This small molecule binds to this protein.
Small molecule (SMILES): CC(=O)N[C@H]1[C@H](O[C@H]2[C@H](O[C@@H]3O[C@@H](C)[C@@H](O)[C@@H](O)[C@@H]3O)[C@@H](NC(C)=O)CO[C@@H]2CO)O[C@H](CO)[C@@H](O)[C@@H]1O

Sequence of chain 1.B:
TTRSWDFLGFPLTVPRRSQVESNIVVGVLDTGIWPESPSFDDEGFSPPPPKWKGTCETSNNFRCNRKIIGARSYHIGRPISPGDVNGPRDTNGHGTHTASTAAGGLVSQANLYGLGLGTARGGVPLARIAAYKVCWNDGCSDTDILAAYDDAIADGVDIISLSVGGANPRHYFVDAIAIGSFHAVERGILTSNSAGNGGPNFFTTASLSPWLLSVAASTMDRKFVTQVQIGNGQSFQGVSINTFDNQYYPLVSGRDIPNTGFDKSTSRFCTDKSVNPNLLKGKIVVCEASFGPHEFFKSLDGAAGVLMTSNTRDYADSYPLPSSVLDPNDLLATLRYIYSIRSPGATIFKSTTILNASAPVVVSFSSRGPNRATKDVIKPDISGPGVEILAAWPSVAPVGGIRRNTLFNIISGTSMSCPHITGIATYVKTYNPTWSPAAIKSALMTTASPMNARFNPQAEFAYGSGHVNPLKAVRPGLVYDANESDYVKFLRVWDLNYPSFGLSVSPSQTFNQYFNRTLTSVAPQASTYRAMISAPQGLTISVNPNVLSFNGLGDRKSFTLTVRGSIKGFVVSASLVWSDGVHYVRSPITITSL

Binding-site contacts:
Ligand atom C8 contacts residue THR586 of chain 1.B at 2.8 Å.
Ligand atom O5 contacts residue TYR540 of chain 1.B at 4.0 Å.
Ligand atom C6 contacts residue ASP521 of chain 1.B at 4.3 Å.
Ligand atom C4 contacts residue TYR540 of chain 1.B at 4.1 Å (hydrophobic).
Ligand atom C3 contacts residue ASN542 of chain 1.B at 3.8 Å.
Ligand atom O6 contacts residue ASN542 of chain 1.B at 4.4 Å.
Ligand atom C4 contacts residue ASN542 of chain 1.B at 4.3 Å.
Ligand atom C1 contacts residue ASN542 of chain 1.B at 1.5 Å.
Ligand atom O6 contacts residue ASP521 of chain 1.B at 3.7 Å.
Ligand atom C7 contacts residue ASN542 of chain 1.B at 3.9 Å.
Ligand atom C2 contacts residue THR586 of chain 1.B at 4.3 Å.
Ligand atom C5 contacts residue ASN542 of chain 1.B at 3.7 Å.
Ligand atom N2 contacts residue THR586 of chain 1.B at 3.9 Å.
Ligand atom O5 contacts residue ASN542 of chain 1.B at 2.4 Å (h-bond).
Ligand atom C7 contacts residue THR586 of chain 1.B at 3.5 Å.
Ligand atom C8 contacts residue ASN542 of chain 1.B at 4.3 Å.
Ligand atom N2 contacts residue ASN542 of chain 1.B at 2.9 Å (h-bond).
Ligand atom C2 contacts residue ASN542 of chain 1.B at 2.5 Å.
Ligand atom O6 contacts residue TYR540 of chain 1.B at 2.5 Å (h-bond).
Ligand atom C5 contacts residue TYR540 of chain 1.B at 4.1 Å (hydrophobic).
Ligand atom C6 contacts residue TYR540 of chain 1.B at 3.8 Å (hydrophobic).
Ligand atom O7 contacts residue THR586 of chain 1.B at 4.3 Å.